Binding-site contacts:
Ligand atom C1 contacts residue HIS95 of chain 1.B at 3.4 Å.
Ligand atom O2P contacts residue GLY235 of chain 1.B at 3.6 Å.
Ligand atom O1P contacts residue LYS13 of chain 1.B at 3.3 Å (salt-bridge).
Ligand atom O2 contacts residue GLU167 of chain 1.B at 3.8 Å.
Ligand atom O1P contacts residue ILE172 of chain 1.B at 3.9 Å.
Ligand atom C2 contacts residue GLY234 of chain 1.B at 3.3 Å.
Ligand atom C2 contacts residue GLU167 of chain 1.B at 3.4 Å.
Ligand atom C2 contacts residue VAL233 of chain 1.B at 4.1 Å (hydrophobic).
Ligand atom O2P contacts residue SER213 of chain 1.B at 3.5 Å (h-bond).
Ligand atom O2P contacts residue GLY234 of chain 1.B at 2.8 Å (h-bond).
Ligand atom O3P contacts residue SER213 of chain 1.B at 2.7 Å (h-bond).
Ligand atom O2 contacts residue LYS13 of chain 1.B at 2.7 Å (salt-bridge).
Ligand atom O3P contacts residue GLY212 of chain 1.B at 3.6 Å.
Ligand atom O4P contacts residue GLY234 of chain 1.B at 3.5 Å.
Ligand atom O3P contacts residue GLY173 of chain 1.B at 2.8 Å (h-bond).
Ligand atom C1 contacts residue GLU167 of chain 1.B at 3.1 Å.
Ligand atom O2 contacts residue HIS95 of chain 1.B at 2.7 Å (h-bond).
Ligand atom C2 contacts residue LEU232 of chain 1.B at 4.0 Å (hydrophobic).
Ligand atom C2 contacts residue LYS13 of chain 1.B at 4.0 Å.
Ligand atom C1 contacts residue GLY234 of chain 1.B at 4.1 Å.
Ligand atom O1 contacts residue HIS95 of chain 1.B at 3.2 Å (h-bond).
Ligand atom O3P contacts residue ILE172 of chain 1.B at 3.5 Å.
Ligand atom O1 contacts residue LEU232 of chain 1.B at 3.5 Å.
Ligand atom O1 contacts residue LYS13 of chain 1.B at 4.0 Å.
Ligand atom O2P contacts residue VAL214 of chain 1.B at 4.2 Å.
Ligand atom P contacts residue GLY234 of chain 1.B at 3.6 Å.
Ligand atom O4P contacts residue GLY173 of chain 1.B at 4.0 Å.
Ligand atom C1 contacts residue ASN11 of chain 1.B at 4.2 Å.
Ligand atom P contacts residue SER213 of chain 1.B at 3.7 Å.
Ligand atom O4P contacts residue GLY235 of chain 1.B at 2.8 Å (h-bond).
Ligand atom O3P contacts residue ALA171 of chain 1.B at 3.5 Å (h-bond).
Ligand atom P contacts residue GLY235 of chain 1.B at 3.8 Å.
Ligand atom O2 contacts residue ILE172 of chain 1.B at 3.4 Å.
Ligand atom O1P contacts residue GLY234 of chain 1.B at 3.3 Å.
Ligand atom C2 contacts residue GLY212 of chain 1.B at 4.1 Å.
Ligand atom O2P contacts residue VAL233 of chain 1.B at 3.9 Å.
Ligand atom P contacts residue GLY173 of chain 1.B at 3.9 Å.
Ligand atom O1 contacts residue ASN11 of chain 1.B at 3.4 Å (h-bond).
Ligand atom O1 contacts residue GLU167 of chain 1.B at 2.8 Å (salt-bridge).
Ligand atom C1 contacts residue LYS13 of chain 1.B at 3.5 Å.

A small-molecule ligand and the protein it binds are described below.
Small molecule (SMILES): O=C(O)COP(=O)(O)O

Sequence of chain 1.B:
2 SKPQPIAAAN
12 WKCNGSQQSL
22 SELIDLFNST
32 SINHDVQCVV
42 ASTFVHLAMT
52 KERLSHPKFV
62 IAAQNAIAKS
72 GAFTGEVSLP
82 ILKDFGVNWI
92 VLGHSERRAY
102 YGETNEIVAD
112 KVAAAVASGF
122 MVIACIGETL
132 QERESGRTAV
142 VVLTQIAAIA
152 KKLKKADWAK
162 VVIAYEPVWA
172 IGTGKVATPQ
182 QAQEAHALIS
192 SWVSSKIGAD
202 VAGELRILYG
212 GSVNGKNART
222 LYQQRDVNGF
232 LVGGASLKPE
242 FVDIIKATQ